Binding-site contacts:
Ligand atom C8 contacts residue ASN434 of chain 1.D at 4.3 Å.
Ligand atom O6 contacts residue THR388 of chain 1.D at 4.1 Å.
Ligand atom C1 contacts residue ASN434 of chain 1.D at 1.4 Å.
Ligand atom O6 contacts residue ASN412 of chain 1.D at 4.3 Å.
Ligand atom O7 contacts residue HIS410 of chain 1.D at 3.3 Å (h-bond).
Ligand atom C7 contacts residue HIS410 of chain 1.D at 4.4 Å.
Ligand atom C7 contacts residue ASN434 of chain 1.D at 3.3 Å.
Ligand atom C4 contacts residue ASN434 of chain 1.D at 4.2 Å.
Ligand atom C1 contacts residue ASN412 of chain 1.D at 4.4 Å.
Ligand atom N2 contacts residue ASN434 of chain 1.D at 2.9 Å (h-bond).
Ligand atom C3 contacts residue ASN434 of chain 1.D at 3.8 Å.
Ligand atom C5 contacts residue ASN434 of chain 1.D at 3.7 Å.
Ligand atom C1 contacts residue HIS410 of chain 1.D at 4.3 Å.
Ligand atom O7 contacts residue ASN434 of chain 1.D at 3.2 Å (h-bond).
Ligand atom C8 contacts residue ASP32 of chain 1.E at 4.2 Å.
Ligand atom C5 contacts residue ASN412 of chain 1.D at 4.4 Å.
Ligand atom C6 contacts residue ASN412 of chain 1.D at 4.0 Å.
Ligand atom O5 contacts residue ASN434 of chain 1.D at 2.4 Å (h-bond).
Ligand atom C2 contacts residue ASN434 of chain 1.D at 2.4 Å.
Ligand atom O5 contacts residue HIS410 of chain 1.D at 4.2 Å.
Ligand atom O5 contacts residue ASN412 of chain 1.D at 3.7 Å.

Sequence of chain 1.E:
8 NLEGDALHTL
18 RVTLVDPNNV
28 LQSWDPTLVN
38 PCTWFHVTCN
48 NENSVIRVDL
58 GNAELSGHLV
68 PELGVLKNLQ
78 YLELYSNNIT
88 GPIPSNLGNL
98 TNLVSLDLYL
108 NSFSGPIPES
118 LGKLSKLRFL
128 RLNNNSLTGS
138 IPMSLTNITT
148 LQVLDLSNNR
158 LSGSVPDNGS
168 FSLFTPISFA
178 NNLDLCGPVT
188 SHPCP

This protein binds this small molecule.
Small molecule (SMILES): CC(=O)N[C@H]1[C@H](O[C@H]2[C@H](O)[C@@H](NC(C)=O)CO[C@@H]2CO)O[C@H](CO)[C@@H](O)[C@@H]1O

Sequence of chain 1.D:
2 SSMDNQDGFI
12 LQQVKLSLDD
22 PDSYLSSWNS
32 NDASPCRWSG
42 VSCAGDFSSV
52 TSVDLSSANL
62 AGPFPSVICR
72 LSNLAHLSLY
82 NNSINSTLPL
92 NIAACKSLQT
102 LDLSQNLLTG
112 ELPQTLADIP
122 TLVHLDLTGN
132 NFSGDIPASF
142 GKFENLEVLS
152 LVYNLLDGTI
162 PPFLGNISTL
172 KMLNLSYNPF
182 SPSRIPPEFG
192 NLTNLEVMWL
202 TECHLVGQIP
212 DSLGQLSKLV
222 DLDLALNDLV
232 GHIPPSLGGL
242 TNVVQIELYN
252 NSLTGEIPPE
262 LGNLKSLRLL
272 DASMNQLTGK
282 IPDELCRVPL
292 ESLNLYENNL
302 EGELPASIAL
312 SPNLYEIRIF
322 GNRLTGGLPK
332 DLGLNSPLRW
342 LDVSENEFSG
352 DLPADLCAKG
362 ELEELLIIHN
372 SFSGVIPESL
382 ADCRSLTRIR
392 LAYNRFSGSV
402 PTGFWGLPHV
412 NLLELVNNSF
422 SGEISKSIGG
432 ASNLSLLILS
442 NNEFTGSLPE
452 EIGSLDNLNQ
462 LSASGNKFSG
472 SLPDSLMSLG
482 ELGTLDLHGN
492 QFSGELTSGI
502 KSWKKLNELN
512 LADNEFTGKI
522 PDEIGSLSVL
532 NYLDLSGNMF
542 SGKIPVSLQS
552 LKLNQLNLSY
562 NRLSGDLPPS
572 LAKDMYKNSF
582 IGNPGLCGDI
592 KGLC